Sequence of chain 1.A:
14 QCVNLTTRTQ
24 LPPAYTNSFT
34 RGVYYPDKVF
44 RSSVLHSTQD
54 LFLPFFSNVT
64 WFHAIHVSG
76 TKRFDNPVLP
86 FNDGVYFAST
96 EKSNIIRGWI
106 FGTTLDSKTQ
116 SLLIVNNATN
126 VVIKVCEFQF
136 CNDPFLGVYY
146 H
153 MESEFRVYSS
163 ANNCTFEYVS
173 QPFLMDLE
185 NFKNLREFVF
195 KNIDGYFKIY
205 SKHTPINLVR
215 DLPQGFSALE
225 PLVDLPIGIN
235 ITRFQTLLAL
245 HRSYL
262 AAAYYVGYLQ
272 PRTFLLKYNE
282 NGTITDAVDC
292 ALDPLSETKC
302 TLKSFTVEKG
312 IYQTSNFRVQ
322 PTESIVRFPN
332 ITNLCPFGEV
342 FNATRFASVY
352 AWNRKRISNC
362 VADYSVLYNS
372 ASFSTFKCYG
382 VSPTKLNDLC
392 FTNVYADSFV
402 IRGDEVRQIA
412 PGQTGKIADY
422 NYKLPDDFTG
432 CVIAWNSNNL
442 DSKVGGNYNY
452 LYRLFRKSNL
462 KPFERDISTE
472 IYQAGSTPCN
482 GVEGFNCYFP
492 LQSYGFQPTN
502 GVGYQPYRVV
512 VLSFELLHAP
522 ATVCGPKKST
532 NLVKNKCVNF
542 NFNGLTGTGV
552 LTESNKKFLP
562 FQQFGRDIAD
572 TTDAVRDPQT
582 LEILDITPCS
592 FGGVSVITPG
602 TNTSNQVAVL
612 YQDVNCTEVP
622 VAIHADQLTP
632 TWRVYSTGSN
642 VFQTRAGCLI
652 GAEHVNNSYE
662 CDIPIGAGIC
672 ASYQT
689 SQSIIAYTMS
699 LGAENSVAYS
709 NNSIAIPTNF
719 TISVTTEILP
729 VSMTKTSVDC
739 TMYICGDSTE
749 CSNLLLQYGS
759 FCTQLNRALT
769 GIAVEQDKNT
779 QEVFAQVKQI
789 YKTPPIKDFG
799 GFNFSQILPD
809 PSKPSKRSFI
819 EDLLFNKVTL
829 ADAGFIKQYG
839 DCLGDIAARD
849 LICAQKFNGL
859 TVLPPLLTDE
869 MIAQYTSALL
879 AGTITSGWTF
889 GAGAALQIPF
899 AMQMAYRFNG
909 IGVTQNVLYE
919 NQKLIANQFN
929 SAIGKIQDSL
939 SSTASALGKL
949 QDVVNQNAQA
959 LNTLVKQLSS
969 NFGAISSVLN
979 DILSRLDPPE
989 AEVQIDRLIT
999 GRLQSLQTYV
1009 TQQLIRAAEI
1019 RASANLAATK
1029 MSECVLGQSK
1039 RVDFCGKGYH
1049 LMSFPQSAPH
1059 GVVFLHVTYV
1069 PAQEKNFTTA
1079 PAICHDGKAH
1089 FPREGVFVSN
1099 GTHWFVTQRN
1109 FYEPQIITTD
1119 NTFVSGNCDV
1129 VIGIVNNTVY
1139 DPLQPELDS

A protein and the small-molecule ligand that binds it are described below.
Small molecule (SMILES): CC(=O)N[C@H]1[C@H](O[C@H]2[C@H](O)[C@@H](NC(C)=O)CO[C@@H]2CO)O[C@H](CO)[C@@H](O)[C@@H]1O

Binding-site contacts:
Ligand atom O7 contacts residue GLN1071 of chain 1.A at 3.2 Å (h-bond).
Ligand atom C4 contacts residue ASN717 of chain 1.A at 4.2 Å.
Ligand atom O4 contacts residue LEU922 of chain 1.A at 3.5 Å.
Ligand atom C3 contacts residue ASN717 of chain 1.A at 3.8 Å.
Ligand atom C8 contacts residue ASN717 of chain 1.A at 4.2 Å.
Ligand atom O6 contacts residue THR719 of chain 1.A at 4.4 Å.
Ligand atom O5 contacts residue GLN1071 of chain 1.A at 4.0 Å.
Ligand atom C4 contacts residue LEU922 of chain 1.A at 4.0 Å (hydrophobic).
Ligand atom C5 contacts residue LEU922 of chain 1.A at 4.2 Å (hydrophobic).
Ligand atom O5 contacts residue ASN717 of chain 1.A at 2.4 Å (h-bond).
Ligand atom O3 contacts residue LEU922 of chain 1.A at 4.5 Å.
Ligand atom N2 contacts residue ASN717 of chain 1.A at 2.9 Å (h-bond).
Ligand atom O7 contacts residue ASN717 of chain 1.A at 3.5 Å (h-bond).
Ligand atom C2 contacts residue ASN717 of chain 1.A at 2.5 Å.
Ligand atom C5 contacts residue ASN717 of chain 1.A at 3.7 Å.
Ligand atom C2 contacts residue GLN1071 of chain 1.A at 4.3 Å.
Ligand atom C5 contacts residue GLN926 of chain 1.A at 4.3 Å.
Ligand atom C1 contacts residue ASN717 of chain 1.A at 1.4 Å.
Ligand atom C7 contacts residue GLN1071 of chain 1.A at 4.2 Å.
Ligand atom C7 contacts residue ASN717 of chain 1.A at 3.4 Å.
Ligand atom C6 contacts residue GLN926 of chain 1.A at 4.0 Å.
Ligand atom O6 contacts residue GLN926 of chain 1.A at 3.3 Å (h-bond).
Ligand atom C1 contacts residue GLN1071 of chain 1.A at 4.0 Å.
Ligand atom O7 contacts residue LEU922 of chain 1.A at 4.0 Å.
Ligand atom C3 contacts residue LEU922 of chain 1.A at 3.8 Å (hydrophobic).
Ligand atom C8 contacts residue THR716 of chain 1.A at 4.2 Å.